Sequence of chain 1.E:
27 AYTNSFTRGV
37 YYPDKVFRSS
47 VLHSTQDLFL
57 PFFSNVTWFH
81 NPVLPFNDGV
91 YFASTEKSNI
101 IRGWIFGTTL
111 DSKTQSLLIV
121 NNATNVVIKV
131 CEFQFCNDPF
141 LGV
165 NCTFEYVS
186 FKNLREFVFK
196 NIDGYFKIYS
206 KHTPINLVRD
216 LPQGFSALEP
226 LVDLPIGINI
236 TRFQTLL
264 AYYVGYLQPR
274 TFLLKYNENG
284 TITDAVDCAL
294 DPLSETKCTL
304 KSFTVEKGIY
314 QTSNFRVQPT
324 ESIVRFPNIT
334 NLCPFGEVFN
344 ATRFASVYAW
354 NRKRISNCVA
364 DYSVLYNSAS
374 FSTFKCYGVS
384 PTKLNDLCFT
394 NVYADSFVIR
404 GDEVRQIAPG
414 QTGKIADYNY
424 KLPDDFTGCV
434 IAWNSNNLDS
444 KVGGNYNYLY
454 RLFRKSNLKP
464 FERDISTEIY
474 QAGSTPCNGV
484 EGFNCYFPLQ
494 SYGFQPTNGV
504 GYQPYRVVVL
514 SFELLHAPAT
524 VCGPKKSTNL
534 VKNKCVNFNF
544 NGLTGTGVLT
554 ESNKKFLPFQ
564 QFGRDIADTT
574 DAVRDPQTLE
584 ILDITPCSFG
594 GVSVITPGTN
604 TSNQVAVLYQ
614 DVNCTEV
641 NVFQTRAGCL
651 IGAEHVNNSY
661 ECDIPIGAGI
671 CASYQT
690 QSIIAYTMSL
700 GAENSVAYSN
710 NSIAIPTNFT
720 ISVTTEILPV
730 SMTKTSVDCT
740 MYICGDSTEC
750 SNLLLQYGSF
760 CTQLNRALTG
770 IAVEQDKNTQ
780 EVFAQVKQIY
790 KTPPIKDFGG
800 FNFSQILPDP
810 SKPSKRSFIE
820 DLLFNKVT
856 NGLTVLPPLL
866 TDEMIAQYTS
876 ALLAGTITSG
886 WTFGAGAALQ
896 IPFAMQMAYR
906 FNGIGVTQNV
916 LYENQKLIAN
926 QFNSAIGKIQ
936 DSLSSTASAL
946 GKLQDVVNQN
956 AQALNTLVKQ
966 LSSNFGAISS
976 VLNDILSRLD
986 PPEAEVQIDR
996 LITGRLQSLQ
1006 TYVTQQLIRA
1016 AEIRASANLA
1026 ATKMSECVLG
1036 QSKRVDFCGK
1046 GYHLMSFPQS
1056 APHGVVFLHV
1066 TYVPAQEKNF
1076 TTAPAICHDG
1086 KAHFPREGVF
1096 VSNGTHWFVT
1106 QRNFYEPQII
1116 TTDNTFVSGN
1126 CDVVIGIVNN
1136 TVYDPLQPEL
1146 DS

Binding-site contacts:
Ligand atom C7 contacts residue ASN61 of chain 1.E at 3.4 Å.
Ligand atom C8 contacts residue ASN61 of chain 1.E at 4.5 Å.
Ligand atom C8 contacts residue TYR28 of chain 1.E at 3.6 Å (hydrophobic).
Ligand atom C1 contacts residue ASN61 of chain 1.E at 1.4 Å.
Ligand atom C4 contacts residue ASN61 of chain 1.E at 4.3 Å.
Ligand atom O7 contacts residue TYR28 of chain 1.E at 3.8 Å.
Ligand atom C2 contacts residue ASN61 of chain 1.E at 2.5 Å.
Ligand atom C7 contacts residue TYR28 of chain 1.E at 4.3 Å (hydrophobic).
Ligand atom N2 contacts residue ASN61 of chain 1.E at 2.9 Å (h-bond).
Ligand atom O7 contacts residue ASN61 of chain 1.E at 3.5 Å.
Ligand atom C5 contacts residue ASN61 of chain 1.E at 3.7 Å.
Ligand atom C3 contacts residue ASN61 of chain 1.E at 3.8 Å.
Ligand atom O5 contacts residue ASN61 of chain 1.E at 2.4 Å (h-bond).

The small molecule below binds the protein below.
Small molecule (SMILES): CC(=O)N[C@@H]1[C@@H](O)[C@H](O)[C@@H](CO)O[C@H]1O